Sequence of chain 48.C:
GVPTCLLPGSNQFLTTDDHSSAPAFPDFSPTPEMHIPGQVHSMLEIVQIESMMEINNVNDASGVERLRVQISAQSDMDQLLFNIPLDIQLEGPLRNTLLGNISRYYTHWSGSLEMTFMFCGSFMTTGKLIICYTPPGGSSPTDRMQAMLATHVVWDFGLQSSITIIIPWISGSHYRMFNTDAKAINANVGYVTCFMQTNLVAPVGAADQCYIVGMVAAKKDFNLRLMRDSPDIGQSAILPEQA

Binding-site contacts:
Ligand atom C31 contacts residue ASN199 of chain 48.A at 3.4 Å.
Ligand atom C2B contacts residue LEU226 of chain 48.A at 3.6 Å (hydrophobic).
Ligand atom O1B contacts residue LEU99 of chain 48.A at 3.1 Å.
Ligand atom C3 contacts residue TYR197 of chain 48.A at 3.7 Å (hydrophobic).
Ligand atom C1C contacts residue TYR197 of chain 48.A at 3.7 Å (hydrophobic).
Ligand atom C5A contacts residue PRO173 of chain 48.A at 3.5 Å (hydrophobic).
Ligand atom C6C contacts residue LEU99 of chain 48.A at 3.6 Å (hydrophobic).
Ligand atom C5C contacts residue THR101 of chain 48.A at 3.7 Å.
Ligand atom C4 contacts residue TYR197 of chain 48.A at 3.6 Å (hydrophobic).
Ligand atom C7C contacts residue ILE123 of chain 48.A at 3.5 Å (hydrophobic).
Ligand atom C5A contacts residue VAL175 of chain 48.A at 3.9 Å (hydrophobic).
Ligand atom C2C contacts residue THR101 of chain 48.A at 3.8 Å.
Ligand atom C4C contacts residue THR121 of chain 48.A at 3.7 Å.
Ligand atom C2A contacts residue LEU186 of chain 48.A at 3.7 Å (hydrophobic).
Ligand atom C5B contacts residue ILE188 of chain 48.A at 3.6 Å (hydrophobic).
Ligand atom C6C contacts residue ILE123 of chain 48.A at 3.6 Å (hydrophobic).
Ligand atom C5A contacts residue ALA149 of chain 48.A at 3.2 Å (hydrophobic).
Ligand atom O1A contacts residue ALA149 of chain 48.A at 3.7 Å.
Ligand atom C5C contacts residue LEU99 of chain 48.A at 3.6 Å (hydrophobic).
Ligand atom C2B contacts residue ILE123 of chain 48.A at 3.5 Å (hydrophobic).
Ligand atom O1A contacts residue LEU226 of chain 48.A at 3.8 Å.
Ligand atom C4B contacts residue LEU226 of chain 48.A at 3.9 Å (hydrophobic).
Ligand atom O1A contacts residue LEU186 of chain 48.A at 3.7 Å.
Ligand atom C6B contacts residue ILE188 of chain 48.A at 3.7 Å (hydrophobic).
Ligand atom C4A contacts residue LEU186 of chain 48.A at 3.9 Å (hydrophobic).
Ligand atom C5 contacts residue TYR197 of chain 48.A at 3.8 Å (hydrophobic).
Ligand atom O1 contacts residue MET223 of chain 48.A at 3.6 Å (h-bond).
Ligand atom C1B contacts residue LEU99 of chain 48.A at 3.9 Å (hydrophobic).
Ligand atom O1B contacts residue TRP97 of chain 48.A at 3.6 Å.
Ligand atom N2 contacts residue ASN221 of chain 48.A at 3.9 Å.
Ligand atom C3B contacts residue ILE123 of chain 48.A at 3.9 Å (hydrophobic).
Ligand atom C7C contacts residue LEU99 of chain 48.A at 3.5 Å (hydrophobic).
Ligand atom C6C contacts residue TRP97 of chain 48.A at 3.9 Å (hydrophobic).
Ligand atom C4A contacts residue PRO173 of chain 48.A at 3.3 Å (hydrophobic).
Ligand atom C4A contacts residue TYR151 of chain 48.A at 3.8 Å (hydrophobic).
Ligand atom C5A contacts residue LEU186 of chain 48.A at 3.6 Å (hydrophobic).
Ligand atom O1 contacts residue TYR197 of chain 48.A at 3.9 Å.
Ligand atom N3A contacts residue TYR151 of chain 48.A at 3.3 Å.
Ligand atom C31 contacts residue TYR197 of chain 48.A at 3.7 Å (hydrophobic).
Ligand atom C3B contacts residue LEU226 of chain 48.A at 3.5 Å (hydrophobic).

The small molecule below binds the protein below.
Small molecule (SMILES): Cc1cc(CCCCCCCOc2ccc(C3=NCCO3)cc2)on1

Sequence of chain 48.A:
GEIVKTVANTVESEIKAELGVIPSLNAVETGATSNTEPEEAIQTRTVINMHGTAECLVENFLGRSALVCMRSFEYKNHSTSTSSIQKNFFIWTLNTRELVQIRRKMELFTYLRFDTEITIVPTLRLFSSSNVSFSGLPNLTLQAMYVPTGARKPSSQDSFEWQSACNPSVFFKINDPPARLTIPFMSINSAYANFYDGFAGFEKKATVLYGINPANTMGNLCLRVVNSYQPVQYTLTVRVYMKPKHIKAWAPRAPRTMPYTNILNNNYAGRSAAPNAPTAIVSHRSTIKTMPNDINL